Sequence of chain 1.C:
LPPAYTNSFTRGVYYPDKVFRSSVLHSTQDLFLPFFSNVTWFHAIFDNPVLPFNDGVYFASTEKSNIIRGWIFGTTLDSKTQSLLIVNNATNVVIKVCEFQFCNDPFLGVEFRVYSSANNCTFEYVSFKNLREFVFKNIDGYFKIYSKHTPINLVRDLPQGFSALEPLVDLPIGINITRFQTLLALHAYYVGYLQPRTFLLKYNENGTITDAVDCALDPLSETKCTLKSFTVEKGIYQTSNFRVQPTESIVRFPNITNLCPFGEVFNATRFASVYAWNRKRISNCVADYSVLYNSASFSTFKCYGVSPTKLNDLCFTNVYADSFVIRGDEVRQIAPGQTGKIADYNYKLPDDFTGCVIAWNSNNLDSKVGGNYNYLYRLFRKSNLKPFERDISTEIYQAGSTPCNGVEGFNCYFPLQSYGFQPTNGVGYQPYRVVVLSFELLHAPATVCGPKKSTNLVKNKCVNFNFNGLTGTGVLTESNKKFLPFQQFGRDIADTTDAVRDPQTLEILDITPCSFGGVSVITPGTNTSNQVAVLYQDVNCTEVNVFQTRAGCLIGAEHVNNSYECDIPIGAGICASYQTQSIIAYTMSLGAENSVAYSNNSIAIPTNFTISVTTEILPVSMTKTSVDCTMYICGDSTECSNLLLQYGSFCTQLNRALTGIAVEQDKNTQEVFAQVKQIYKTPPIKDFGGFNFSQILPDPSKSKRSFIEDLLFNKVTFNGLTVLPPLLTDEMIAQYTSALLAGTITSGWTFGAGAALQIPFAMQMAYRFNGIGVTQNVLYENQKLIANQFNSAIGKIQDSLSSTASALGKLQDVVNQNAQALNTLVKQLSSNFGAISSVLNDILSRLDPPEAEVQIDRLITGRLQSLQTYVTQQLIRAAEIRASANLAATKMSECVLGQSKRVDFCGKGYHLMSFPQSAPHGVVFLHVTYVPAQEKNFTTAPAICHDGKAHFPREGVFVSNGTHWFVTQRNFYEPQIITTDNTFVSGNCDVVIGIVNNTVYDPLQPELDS

The protein below binds the small molecule below.
Small molecule (SMILES): CC(=O)N[C@H]1[C@H](O[C@H]2[C@H](O)[C@@H](NC(C)=O)CO[C@@H]2CO)O[C@H](CO)[C@@H](O)[C@@H]1O

Binding-site contacts:
Ligand atom O5 contacts residue ASN331 of chain 1.C at 2.3 Å (h-bond).
Ligand atom O7 contacts residue GLN580 of chain 1.C at 4.3 Å.
Ligand atom C3 contacts residue ASN331 of chain 1.C at 3.8 Å.
Ligand atom N2 contacts residue THR581 of chain 1.C at 4.2 Å.
Ligand atom N2 contacts residue GLN580 of chain 1.C at 2.6 Å (h-bond).
Ligand atom C3 contacts residue THR581 of chain 1.C at 4.4 Å.
Ligand atom N2 contacts residue ASN331 of chain 1.C at 3.0 Å (h-bond).
Ligand atom C7 contacts residue GLN580 of chain 1.C at 3.3 Å.
Ligand atom C3 contacts residue GLN580 of chain 1.C at 4.2 Å.
Ligand atom C5 contacts residue ASN331 of chain 1.C at 3.6 Å.
Ligand atom C1 contacts residue ASN331 of chain 1.C at 1.4 Å.
Ligand atom C8 contacts residue LEU582 of chain 1.C at 3.8 Å (hydrophobic).
Ligand atom O7 contacts residue ASN331 of chain 1.C at 3.4 Å (h-bond).
Ligand atom C4 contacts residue ASN331 of chain 1.C at 4.3 Å.
Ligand atom C7 contacts residue ASN331 of chain 1.C at 3.4 Å.
Ligand atom C1 contacts residue GLN580 of chain 1.C at 3.3 Å.
Ligand atom C2 contacts residue GLN580 of chain 1.C at 3.5 Å.
Ligand atom C8 contacts residue GLN580 of chain 1.C at 3.4 Å.
Ligand atom C2 contacts residue ASN331 of chain 1.C at 2.5 Å.